Binding-site contacts:
Ligand atom C8 contacts residue GLN100 of chain 1.G at 3.6 Å.
Ligand atom N2 contacts residue ASN122 of chain 1.G at 3.1 Å (h-bond).
Ligand atom O7 contacts residue ASN122 of chain 1.G at 4.0 Å.
Ligand atom O7 contacts residue LYS133 of chain 1.G at 3.3 Å.
Ligand atom C8 contacts residue PHE121 of chain 1.G at 3.6 Å (hydrophobic).
Ligand atom C3 contacts residue GLN100 of chain 1.G at 4.5 Å.
Ligand atom C4 contacts residue ASN122 of chain 1.G at 4.3 Å.
Ligand atom C5 contacts residue ASN122 of chain 1.G at 3.6 Å.
Ligand atom O5 contacts residue ASN122 of chain 1.G at 2.3 Å (h-bond).
Ligand atom O3 contacts residue GLN100 of chain 1.G at 3.5 Å (h-bond).
Ligand atom C2 contacts residue ASN122 of chain 1.G at 2.6 Å.
Ligand atom C8 contacts residue LYS133 of chain 1.G at 3.8 Å.
Ligand atom C7 contacts residue GLN100 of chain 1.G at 3.8 Å.
Ligand atom C3 contacts residue ASN122 of chain 1.G at 3.9 Å.
Ligand atom C7 contacts residue PHE121 of chain 1.G at 4.5 Å (hydrophobic).
Ligand atom N2 contacts residue GLN100 of chain 1.G at 3.6 Å.
Ligand atom N2 contacts residue PHE121 of chain 1.G at 4.4 Å.
Ligand atom C7 contacts residue LYS133 of chain 1.G at 3.8 Å.
Ligand atom C8 contacts residue SER120 of chain 1.G at 3.3 Å.
Ligand atom C1 contacts residue ASN122 of chain 1.G at 1.4 Å.
Ligand atom C7 contacts residue ASN122 of chain 1.G at 3.8 Å.

The protein below binds the small molecule below.
Small molecule (SMILES): CC(=O)N[C@H]1[C@H](O[C@H]2[C@H](O)[C@@H](NC(C)=O)CO[C@@H]2CO)O[C@H](CO)[C@@H](O[C@@H]2O[C@H](CO)[C@@H](O)[C@H](O)[C@@H]2O)[C@@H]1O

Sequence of chain 1.G:
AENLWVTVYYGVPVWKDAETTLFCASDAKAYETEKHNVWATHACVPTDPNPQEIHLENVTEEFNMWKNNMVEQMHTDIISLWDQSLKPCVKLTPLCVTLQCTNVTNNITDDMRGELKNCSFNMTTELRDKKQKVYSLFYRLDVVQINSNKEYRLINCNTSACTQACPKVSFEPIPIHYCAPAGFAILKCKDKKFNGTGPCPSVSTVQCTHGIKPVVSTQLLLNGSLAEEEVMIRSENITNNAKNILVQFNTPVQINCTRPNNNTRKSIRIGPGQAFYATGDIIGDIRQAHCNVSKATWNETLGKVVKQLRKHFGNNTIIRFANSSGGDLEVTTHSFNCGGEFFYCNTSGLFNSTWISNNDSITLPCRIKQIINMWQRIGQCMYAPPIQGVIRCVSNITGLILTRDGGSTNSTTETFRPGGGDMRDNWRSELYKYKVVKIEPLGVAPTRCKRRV